This protein binds this small molecule.
Small molecule (SMILES): OC[C@H]1O[C@H](O[C@H]2[C@H](O)[C@@H](O)[C@@H](O)O[C@@H]2CO)[C@H](O)[C@@H](O)[C@@H]1O

Sequence of chain 1.B:
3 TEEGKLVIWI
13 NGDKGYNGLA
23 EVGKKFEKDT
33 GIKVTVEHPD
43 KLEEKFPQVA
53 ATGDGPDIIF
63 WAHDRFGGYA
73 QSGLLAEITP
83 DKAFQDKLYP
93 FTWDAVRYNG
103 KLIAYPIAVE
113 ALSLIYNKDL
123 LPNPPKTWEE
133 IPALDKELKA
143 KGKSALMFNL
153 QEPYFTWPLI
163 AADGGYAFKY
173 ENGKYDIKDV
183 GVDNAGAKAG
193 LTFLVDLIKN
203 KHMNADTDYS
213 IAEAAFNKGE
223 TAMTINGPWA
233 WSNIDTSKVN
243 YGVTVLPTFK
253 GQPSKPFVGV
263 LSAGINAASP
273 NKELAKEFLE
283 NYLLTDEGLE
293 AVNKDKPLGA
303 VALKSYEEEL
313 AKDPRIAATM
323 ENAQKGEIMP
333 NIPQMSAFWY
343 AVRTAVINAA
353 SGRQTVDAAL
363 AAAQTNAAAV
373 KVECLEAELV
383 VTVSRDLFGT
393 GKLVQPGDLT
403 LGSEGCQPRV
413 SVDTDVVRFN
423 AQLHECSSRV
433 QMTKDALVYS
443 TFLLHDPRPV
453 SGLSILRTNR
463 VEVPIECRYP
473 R

Binding-site contacts:
Ligand atom O2 contacts residue TRP231 of chain 1.B at 4.0 Å.
Ligand atom O2 contacts residue MET331 of chain 1.B at 4.0 Å.
Ligand atom O4 contacts residue ARG67 of chain 1.B at 3.1 Å (salt-bridge).
Ligand atom O5 contacts residue TYR156 of chain 1.B at 3.3 Å.
Ligand atom O3 contacts residue GLU112 of chain 1.B at 3.7 Å.
Ligand atom O6 contacts residue GLU154 of chain 1.B at 2.6 Å (salt-bridge).
Ligand atom C3 contacts residue TRP63 of chain 1.B at 3.6 Å (hydrophobic).
Ligand atom O3 contacts residue ALA64 of chain 1.B at 3.3 Å.
Ligand atom O3 contacts residue TRP63 of chain 1.B at 3.4 Å (h-bond).
Ligand atom C3 contacts residue ASP66 of chain 1.B at 3.5 Å.
Ligand atom C2 contacts residue LYS16 of chain 1.B at 3.6 Å.
Ligand atom O1 contacts residue ASN13 of chain 1.B at 3.4 Å (h-bond).
Ligand atom O3 contacts residue TYR156 of chain 1.B at 4.0 Å.
Ligand atom O6 contacts residue PRO155 of chain 1.B at 3.4 Å.
Ligand atom O6 contacts residue PHE157 of chain 1.B at 4.0 Å.
Ligand atom O6 contacts residue TYR156 of chain 1.B at 3.2 Å (h-bond).
Ligand atom O2 contacts residue TRP63 of chain 1.B at 3.3 Å (h-bond).
Ligand atom O1 contacts residue LYS16 of chain 1.B at 2.7 Å (salt-bridge).
Ligand atom O5 contacts residue ASP15 of chain 1.B at 3.8 Å.
Ligand atom C2 contacts residue GLU112 of chain 1.B at 3.2 Å.
Ligand atom C6 contacts residue TRP341 of chain 1.B at 3.5 Å (hydrophobic).
Ligand atom C2 contacts residue ASP66 of chain 1.B at 3.2 Å.
Ligand atom O3 contacts residue ARG67 of chain 1.B at 3.1 Å (salt-bridge).
Ligand atom C6 contacts residue TYR156 of chain 1.B at 3.7 Å (hydrophobic).
Ligand atom O2 contacts residue ALA64 of chain 1.B at 3.2 Å.
Ligand atom C1 contacts residue LYS16 of chain 1.B at 3.4 Å.
Ligand atom O2 contacts residue LYS16 of chain 1.B at 2.8 Å (salt-bridge).
Ligand atom O2 contacts residue ASP66 of chain 1.B at 2.5 Å (salt-bridge).
Ligand atom C1 contacts residue ASP15 of chain 1.B at 3.3 Å.
Ligand atom C6 contacts residue PRO155 of chain 1.B at 3.8 Å (hydrophobic).
Ligand atom O3 contacts residue TRP341 of chain 1.B at 3.7 Å.
Ligand atom O2 contacts residue GLU112 of chain 1.B at 2.6 Å (salt-bridge).
Ligand atom C1 contacts residue TRP231 of chain 1.B at 3.7 Å (hydrophobic).
Ligand atom C6 contacts residue GLU154 of chain 1.B at 3.4 Å.
Ligand atom C4 contacts residue TYR156 of chain 1.B at 3.9 Å (hydrophobic).
Ligand atom C1 contacts residue TYR156 of chain 1.B at 3.6 Å (hydrophobic).
Ligand atom O3 contacts residue ASP66 of chain 1.B at 2.6 Å (salt-bridge).
Ligand atom C2 contacts residue TRP231 of chain 1.B at 3.8 Å (hydrophobic).
Ligand atom C4 contacts residue TRP341 of chain 1.B at 3.6 Å (hydrophobic).
Ligand atom O1 contacts residue ASP15 of chain 1.B at 2.7 Å (salt-bridge).